Binding-site contacts:
Ligand atom C15 contacts residue GLY82 of chain 1.F at 3.7 Å.
Ligand atom N contacts residue TYR149 of chain 1.F at 3.6 Å.
Ligand atom N contacts residue MET150 of chain 1.F at 3.0 Å (h-bond).
Ligand atom N1 contacts residue MET150 of chain 1.F at 3.5 Å (h-bond).
Ligand atom N contacts residue ALA97 of chain 1.F at 3.4 Å.
Ligand atom C11 contacts residue ARG78 of chain 1.F at 3.7 Å.
Ligand atom N1 contacts residue GLU148 of chain 1.F at 2.8 Å (salt-bridge).
Ligand atom O contacts residue ILE76 of chain 1.F at 3.8 Å.
Ligand atom C13 contacts residue ASP210 of chain 1.F at 3.6 Å.
Ligand atom C10 contacts residue ASP210 of chain 1.F at 3.3 Å.
Ligand atom C9 contacts residue LYS99 of chain 1.F at 3.7 Å.
Ligand atom C5 contacts residue ALA97 of chain 1.F at 3.7 Å (hydrophobic).
Ligand atom C17 contacts residue GLY79 of chain 1.F at 3.6 Å.
Ligand atom C4 contacts residue ALA97 of chain 1.F at 3.7 Å (hydrophobic).
Ligand atom C6 contacts residue MET147 of chain 1.F at 3.7 Å (hydrophobic).
Ligand atom C5 contacts residue GLU148 of chain 1.F at 3.7 Å.
Ligand atom C13 contacts residue LYS99 of chain 1.F at 3.8 Å.
Ligand atom C9 contacts residue ASP210 of chain 1.F at 3.6 Å.
Ligand atom N1 contacts residue TYR149 of chain 1.F at 3.7 Å.
Ligand atom C2 contacts residue LEU199 of chain 1.F at 3.8 Å (hydrophobic).
Ligand atom C17 contacts residue VAL84 of chain 1.F at 3.9 Å (hydrophobic).
Ligand atom C16 contacts residue GLY82 of chain 1.F at 3.5 Å.
Ligand atom N2 contacts residue ASP210 of chain 1.F at 3.7 Å.
Ligand atom C contacts residue PHE362 of chain 1.F at 3.7 Å (hydrophobic).
Ligand atom O2 contacts residue LYS99 of chain 1.F at 2.7 Å (salt-bridge).
Ligand atom N contacts residue GLU148 of chain 1.F at 3.8 Å.
Ligand atom C3 contacts residue LEU199 of chain 1.F at 3.6 Å (hydrophobic).
Ligand atom C8 contacts residue VAL84 of chain 1.F at 3.6 Å (hydrophobic).
Ligand atom N1 contacts residue ALA97 of chain 1.F at 3.3 Å.
Ligand atom C11 contacts residue ASP210 of chain 1.F at 3.6 Å.
Ligand atom C4 contacts residue LEU199 of chain 1.F at 3.9 Å (hydrophobic).
Ligand atom C16 contacts residue GLU83 of chain 1.F at 3.5 Å.
Ligand atom O1 contacts residue ASP210 of chain 1.F at 2.8 Å (salt-bridge).
Ligand atom O2 contacts residue ASP210 of chain 1.F at 2.7 Å (salt-bridge).
Ligand atom C16 contacts residue GLY79 of chain 1.F at 3.5 Å.
Ligand atom C contacts residue ILE76 of chain 1.F at 3.6 Å (hydrophobic).
Ligand atom C18 contacts residue VAL84 of chain 1.F at 3.5 Å (hydrophobic).
Ligand atom C1 contacts residue VAL84 of chain 1.F at 3.7 Å (hydrophobic).
Ligand atom C15 contacts residue GLY79 of chain 1.F at 3.9 Å.
Ligand atom O contacts residue VAL84 of chain 1.F at 3.8 Å.

Sequence of chain 1.F:
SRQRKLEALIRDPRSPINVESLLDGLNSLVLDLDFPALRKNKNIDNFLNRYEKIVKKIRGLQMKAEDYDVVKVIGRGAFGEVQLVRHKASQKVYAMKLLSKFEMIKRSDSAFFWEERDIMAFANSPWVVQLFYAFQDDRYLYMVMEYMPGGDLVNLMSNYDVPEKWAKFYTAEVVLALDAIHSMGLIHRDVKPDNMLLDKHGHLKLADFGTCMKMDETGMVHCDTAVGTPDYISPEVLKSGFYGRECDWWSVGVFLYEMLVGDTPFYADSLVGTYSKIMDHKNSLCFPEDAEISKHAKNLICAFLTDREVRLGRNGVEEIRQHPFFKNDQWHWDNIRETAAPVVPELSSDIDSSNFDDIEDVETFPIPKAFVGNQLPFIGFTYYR

The protein below binds the small molecule below.
Small molecule (SMILES): COc1cc(C(=O)N[C@H](CO)c2ccccc2)ccc1-c1cn[nH]c1